Sequence of chain 2.A:
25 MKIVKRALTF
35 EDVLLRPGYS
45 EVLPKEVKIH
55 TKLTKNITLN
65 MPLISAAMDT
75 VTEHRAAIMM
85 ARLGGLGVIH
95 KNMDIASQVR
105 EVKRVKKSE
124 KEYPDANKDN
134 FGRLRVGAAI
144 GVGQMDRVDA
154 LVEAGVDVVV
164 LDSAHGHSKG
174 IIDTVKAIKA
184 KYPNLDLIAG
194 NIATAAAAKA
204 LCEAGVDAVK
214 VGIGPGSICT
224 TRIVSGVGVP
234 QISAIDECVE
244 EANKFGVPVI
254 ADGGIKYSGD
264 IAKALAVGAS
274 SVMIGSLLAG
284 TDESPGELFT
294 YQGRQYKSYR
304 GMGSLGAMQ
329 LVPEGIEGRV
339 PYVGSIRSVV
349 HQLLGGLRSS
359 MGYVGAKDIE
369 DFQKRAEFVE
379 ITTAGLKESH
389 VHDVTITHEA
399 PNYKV

Binding-site contacts:
Ligand atom O2P contacts residue GLY278 of chain 2.A at 2.8 Å (h-bond).
Ligand atom N7 contacts residue ILE221 of chain 2.A at 3.5 Å.
Ligand atom O2P contacts residue SER279 of chain 2.A at 3.6 Å.
Ligand atom C5 contacts residue ILE221 of chain 2.A at 3.5 Å (hydrophobic).
Ligand atom O5' contacts residue GLY256 of chain 2.A at 3.5 Å.
Ligand atom C5 contacts residue MET305 of chain 2.A at 3.6 Å (hydrophobic).
Ligand atom P contacts residue TYR302 of chain 2.A at 3.7 Å.
Ligand atom N7 contacts residue MET305 of chain 2.A at 3.0 Å (h-bond).
Ligand atom C6 contacts residue GLY306 of chain 2.A at 3.7 Å.
Ligand atom O3' contacts residue ALA70 of chain 2.A at 3.3 Å.
Ligand atom O6 contacts residue GLY306 of chain 2.A at 2.8 Å (h-bond).
Ligand atom O5' contacts residue GLY219 of chain 2.A at 3.5 Å.
Ligand atom O3P contacts residue SER220 of chain 2.A at 2.9 Å (h-bond).
Ligand atom O3P contacts residue GLY257 of chain 2.A at 3.0 Å (h-bond).
Ligand atom N7 contacts residue MET72 of chain 2.A at 3.6 Å.
Ligand atom C2 contacts residue CYS222 of chain 2.A at 3.2 Å (hydrophobic).
Ligand atom C5' contacts residue TYR302 of chain 2.A at 3.5 Å (hydrophobic).
Ligand atom N3 contacts residue C911 of chain 2.F at 3.4 Å.
Ligand atom C2' contacts residue ASP255 of chain 2.A at 3.6 Å.
Ligand atom C2 contacts residue C911 of chain 2.F at 3.1 Å.
Ligand atom O2' contacts residue ASN194 of chain 2.A at 3.5 Å (h-bond).
Ligand atom N3 contacts residue CYS222 of chain 2.A at 3.6 Å.
Ligand atom O3P contacts residue GLY219 of chain 2.A at 3.4 Å.
Ligand atom O2' contacts residue ASP255 of chain 2.A at 2.5 Å (salt-bridge).
Ligand atom C8 contacts residue MET72 of chain 2.A at 3.4 Å (hydrophobic).
Ligand atom O6 contacts residue MET305 of chain 2.A at 3.1 Å (h-bond).
Ligand atom O1P contacts residue TYR302 of chain 2.A at 2.5 Å (h-bond).
Ligand atom N1 contacts residue GLU332 of chain 2.A at 2.7 Å (salt-bridge).
Ligand atom O1P contacts residue SER220 of chain 2.A at 2.6 Å (h-bond).
Ligand atom O6 contacts residue GLY304 of chain 2.A at 3.0 Å.
Ligand atom C6 contacts residue GLU332 of chain 2.A at 3.7 Å.
Ligand atom C2 contacts residue GLU332 of chain 2.A at 3.5 Å.
Ligand atom C3' contacts residue ASP255 of chain 2.A at 3.4 Å.
Ligand atom N7 contacts residue GLY304 of chain 2.A at 3.4 Å.
Ligand atom C4' contacts residue ASP255 of chain 2.A at 3.4 Å.
Ligand atom O3' contacts residue ASP255 of chain 2.A at 2.6 Å (salt-bridge).
Ligand atom O6 contacts residue GLY333 of chain 2.A at 3.3 Å.
Ligand atom O1P contacts residue SER279 of chain 2.A at 2.9 Å (h-bond).
Ligand atom P contacts residue SER220 of chain 2.A at 3.6 Å.
Ligand atom N1 contacts residue C911 of chain 2.F at 3.5 Å.

A small-molecule ligand and the protein it binds are described below.
Small molecule (SMILES): O=c1[nH]cnc2c1ncn2[C@@H]1O[C@H](COP(=O)(O)O)[C@@H](O)[C@H]1O